A protein and the small-molecule ligand that binds it are described below.
Small molecule (SMILES): O=C(O)[C@@](O)(COP(=O)(O)O)[C@H](O)[C@H](O)COP(=O)(O)O

Sequence of chain 1.G:
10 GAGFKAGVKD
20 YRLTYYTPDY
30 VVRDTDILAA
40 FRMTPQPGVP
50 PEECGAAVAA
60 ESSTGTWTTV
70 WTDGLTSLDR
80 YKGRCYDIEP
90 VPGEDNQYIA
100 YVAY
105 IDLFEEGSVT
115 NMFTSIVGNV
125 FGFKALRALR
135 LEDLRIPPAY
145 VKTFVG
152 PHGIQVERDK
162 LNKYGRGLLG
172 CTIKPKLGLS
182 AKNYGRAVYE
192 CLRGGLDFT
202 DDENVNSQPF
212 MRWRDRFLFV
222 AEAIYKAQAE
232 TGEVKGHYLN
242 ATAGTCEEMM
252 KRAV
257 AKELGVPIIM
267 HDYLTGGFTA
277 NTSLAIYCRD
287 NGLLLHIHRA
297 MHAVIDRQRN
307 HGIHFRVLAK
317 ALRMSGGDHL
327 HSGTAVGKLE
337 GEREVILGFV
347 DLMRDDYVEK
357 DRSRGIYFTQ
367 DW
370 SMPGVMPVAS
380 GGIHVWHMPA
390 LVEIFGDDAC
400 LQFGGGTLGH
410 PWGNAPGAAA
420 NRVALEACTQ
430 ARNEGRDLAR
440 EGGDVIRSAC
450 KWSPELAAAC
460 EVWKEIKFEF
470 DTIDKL

Binding-site contacts:
Ligand atom O2P contacts residue GLY381 of chain 1.G at 2.9 Å (h-bond).
Ligand atom O2 contacts residue LYS175 of chain 1.G at 3.0 Å (salt-bridge).
Ligand atom O2 contacts residue MG1 of chain 1.DB at 2.2 Å.
Ligand atom O3 contacts residue GLU204 of chain 1.G at 2.9 Å (salt-bridge).
Ligand atom O2P contacts residue THR65 of chain 1.H at 3.4 Å (h-bond).
Ligand atom O2 contacts residue THR173 of chain 1.G at 3.0 Å (h-bond).
Ligand atom O7 contacts residue GLU204 of chain 1.G at 3.3 Å (salt-bridge).
Ligand atom O1P contacts residue LYS175 of chain 1.G at 3.3 Å.
Ligand atom O4 contacts residue GLY380 of chain 1.G at 3.2 Å (h-bond).
Ligand atom O2P contacts residue LYS334 of chain 1.G at 3.0 Å (salt-bridge).
Ligand atom O7 contacts residue LYS175 of chain 1.G at 3.3 Å (salt-bridge).
Ligand atom O5P contacts residue SER379 of chain 1.G at 3.4 Å (h-bond).
Ligand atom O2 contacts residue ASP203 of chain 1.G at 3.3 Å (salt-bridge).
Ligand atom O5P contacts residue HIS327 of chain 1.G at 2.8 Å (h-bond).
Ligand atom O6 contacts residue LYS334 of chain 1.G at 2.8 Å (salt-bridge).
Ligand atom O2 contacts residue KCX201 of chain 1.G at 3.2 Å (h-bond).
Ligand atom O7 contacts residue ASP203 of chain 1.G at 3.0 Å (salt-bridge).
Ligand atom C contacts residue LYS175 of chain 1.G at 3.4 Å.
Ligand atom C3 contacts residue MG1 of chain 1.DB at 3.1 Å.
Ligand atom O4 contacts residue SER379 of chain 1.G at 2.7 Å (h-bond).
Ligand atom C2 contacts residue MG1 of chain 1.DB at 2.9 Å.
Ligand atom C contacts residue ASN123 of chain 1.H at 3.4 Å.
Ligand atom O3 contacts residue KCX201 of chain 1.G at 2.7 Å (h-bond).
Ligand atom P1 contacts residue THR65 of chain 1.H at 3.3 Å.
Ligand atom O7 contacts residue MG1 of chain 1.DB at 2.3 Å.
Ligand atom O3 contacts residue MG1 of chain 1.DB at 2.2 Å.
Ligand atom O1P contacts residue THR65 of chain 1.H at 2.5 Å (h-bond).
Ligand atom O2P contacts residue TRP66 of chain 1.H at 3.1 Å.
Ligand atom O7 contacts residue LYS177 of chain 1.G at 2.8 Å (salt-bridge).
Ligand atom O7 contacts residue ASN123 of chain 1.H at 2.9 Å (h-bond).
Ligand atom O6P contacts residue ARG295 of chain 1.G at 2.9 Å (salt-bridge).
Ligand atom O3 contacts residue HIS294 of chain 1.G at 2.9 Å (h-bond).
Ligand atom O1P contacts residue GLY404 of chain 1.G at 2.7 Å (h-bond).
Ligand atom O1 contacts residue LYS175 of chain 1.G at 3.3 Å (salt-bridge).
Ligand atom O5 contacts residue LEU335 of chain 1.G at 3.4 Å.
Ligand atom O3P contacts residue GLY403 of chain 1.G at 2.8 Å (h-bond).
Ligand atom C3 contacts residue KCX201 of chain 1.G at 3.2 Å.
Ligand atom O6 contacts residue GLU60 of chain 1.H at 3.3 Å (salt-bridge).
Ligand atom O4P contacts residue ARG295 of chain 1.G at 2.7 Å (salt-bridge).
Ligand atom C contacts residue MG1 of chain 1.DB at 3.0 Å.

Sequence of chain 1.H:
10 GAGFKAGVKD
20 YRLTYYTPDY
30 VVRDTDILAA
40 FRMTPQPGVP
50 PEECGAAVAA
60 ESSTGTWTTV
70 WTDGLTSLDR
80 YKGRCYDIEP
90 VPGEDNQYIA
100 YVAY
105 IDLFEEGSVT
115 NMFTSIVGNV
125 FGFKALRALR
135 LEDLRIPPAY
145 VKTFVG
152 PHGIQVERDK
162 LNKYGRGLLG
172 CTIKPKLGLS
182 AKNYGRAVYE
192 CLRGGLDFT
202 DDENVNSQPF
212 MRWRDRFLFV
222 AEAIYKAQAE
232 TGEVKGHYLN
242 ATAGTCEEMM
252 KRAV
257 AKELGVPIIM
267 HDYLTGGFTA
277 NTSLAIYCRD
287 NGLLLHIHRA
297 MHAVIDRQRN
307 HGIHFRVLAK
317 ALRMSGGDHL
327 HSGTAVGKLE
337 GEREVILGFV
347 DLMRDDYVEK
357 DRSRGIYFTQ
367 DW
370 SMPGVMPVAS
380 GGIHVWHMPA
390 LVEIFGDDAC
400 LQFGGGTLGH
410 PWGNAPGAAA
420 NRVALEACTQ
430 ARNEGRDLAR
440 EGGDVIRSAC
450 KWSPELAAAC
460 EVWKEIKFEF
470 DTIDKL